Sequence of chain 2.A:
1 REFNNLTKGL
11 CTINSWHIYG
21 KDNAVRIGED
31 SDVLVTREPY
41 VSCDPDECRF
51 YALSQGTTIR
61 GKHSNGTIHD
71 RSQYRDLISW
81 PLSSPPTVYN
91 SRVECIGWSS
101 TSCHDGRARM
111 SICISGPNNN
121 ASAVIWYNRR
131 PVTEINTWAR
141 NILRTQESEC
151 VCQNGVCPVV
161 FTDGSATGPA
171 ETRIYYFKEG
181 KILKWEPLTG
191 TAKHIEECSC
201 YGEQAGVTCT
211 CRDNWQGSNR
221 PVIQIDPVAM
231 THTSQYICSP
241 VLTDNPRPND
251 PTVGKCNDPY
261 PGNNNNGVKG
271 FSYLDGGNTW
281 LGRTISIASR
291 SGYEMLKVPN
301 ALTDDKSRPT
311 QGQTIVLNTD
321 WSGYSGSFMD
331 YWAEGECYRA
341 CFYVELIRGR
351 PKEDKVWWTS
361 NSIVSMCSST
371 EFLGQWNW

The small molecule below binds the protein below.
Small molecule (SMILES): CC(=O)N[C@H]1[C@H](O[C@H]2[C@H](O)[C@@H](NC(C)=O)CO[C@@H]2CO)O[C@H](CO)[C@@H](O[C@@H]2O[C@H](CO)[C@@H](O)[C@H](O[C@H]3O[C@H](CO)[C@@H](O)[C@H](O)[C@@H]3O[C@H]3O[C@H](CO)[C@@H](O)[C@H](O)[C@@H]3O[C@H]3O[C@H](CO)[C@@H](O)[C@H](O)[C@@H]3O)[C@@H]2O)[C@@H]1O

Sequence of chain 2.C:
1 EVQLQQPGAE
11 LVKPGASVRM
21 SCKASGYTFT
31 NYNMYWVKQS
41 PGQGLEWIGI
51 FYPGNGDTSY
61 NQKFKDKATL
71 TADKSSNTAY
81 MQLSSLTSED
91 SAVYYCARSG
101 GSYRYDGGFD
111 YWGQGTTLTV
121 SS

Sequence of chain 4.A:
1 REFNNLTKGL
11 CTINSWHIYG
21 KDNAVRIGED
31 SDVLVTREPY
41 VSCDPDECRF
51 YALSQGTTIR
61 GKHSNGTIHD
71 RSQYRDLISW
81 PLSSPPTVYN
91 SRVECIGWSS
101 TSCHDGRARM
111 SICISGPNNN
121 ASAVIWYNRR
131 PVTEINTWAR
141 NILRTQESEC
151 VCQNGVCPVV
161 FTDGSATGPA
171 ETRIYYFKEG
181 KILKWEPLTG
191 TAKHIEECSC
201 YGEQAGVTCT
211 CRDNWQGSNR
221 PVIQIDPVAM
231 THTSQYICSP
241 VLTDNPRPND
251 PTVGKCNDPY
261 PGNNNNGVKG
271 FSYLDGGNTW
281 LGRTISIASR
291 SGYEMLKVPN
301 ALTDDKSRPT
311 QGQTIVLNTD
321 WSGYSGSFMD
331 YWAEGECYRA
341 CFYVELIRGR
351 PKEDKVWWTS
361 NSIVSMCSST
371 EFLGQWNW

Binding-site contacts:
Ligand atom O3 contacts residue ARG283 of chain 2.A at 3.6 Å (salt-bridge).
Ligand atom O6 contacts residue GLY374 of chain 2.A at 3.7 Å.
Ligand atom O5 contacts residue ASN120 of chain 4.A at 2.4 Å (h-bond).
Ligand atom O3 contacts residue ASN249 of chain 2.A at 2.8 Å (h-bond).
Ligand atom C1 contacts residue ARG104 of chain 2.C at 3.2 Å.
Ligand atom O6 contacts residue LEU373 of chain 2.A at 2.6 Å (h-bond).
Ligand atom O2 contacts residue LEU296 of chain 2.A at 3.4 Å.
Ligand atom C5 contacts residue ASN120 of chain 4.A at 3.7 Å.
Ligand atom O4 contacts residue ARG247 of chain 2.A at 3.2 Å (salt-bridge).
Ligand atom O2 contacts residue ARG104 of chain 2.C at 3.4 Å (salt-bridge).
Ligand atom O5 contacts residue ASP250 of chain 2.A at 3.6 Å (salt-bridge).
Ligand atom O5 contacts residue GLN375 of chain 2.A at 2.9 Å (h-bond).
Ligand atom O3 contacts residue ASP250 of chain 2.A at 2.9 Å (salt-bridge).
Ligand atom C3 contacts residue ASP250 of chain 2.A at 3.7 Å.
Ligand atom O3 contacts residue ARG104 of chain 2.C at 3.0 Å (salt-bridge).
Ligand atom O5 contacts residue GLY374 of chain 2.A at 3.3 Å.
Ligand atom O3 contacts residue GLN311 of chain 2.A at 3.6 Å.
Ligand atom C3 contacts residue GLY312 of chain 2.A at 3.5 Å.
Ligand atom C6 contacts residue ARG308 of chain 2.A at 3.7 Å.
Ligand atom O3 contacts residue GLY312 of chain 2.A at 3.2 Å (h-bond).
Ligand atom C6 contacts residue PRO309 of chain 2.A at 3.5 Å (hydrophobic).
Ligand atom O4 contacts residue GLY312 of chain 2.A at 3.6 Å.
Ligand atom C2 contacts residue ASN249 of chain 2.A at 3.4 Å.
Ligand atom C2 contacts residue ASN120 of chain 4.A at 2.5 Å.
Ligand atom C1 contacts residue ASN120 of chain 4.A at 1.5 Å.
Ligand atom C3 contacts residue ARG104 of chain 2.C at 3.6 Å.
Ligand atom C1 contacts residue GLY374 of chain 2.A at 3.7 Å.
Ligand atom C2 contacts residue ARG104 of chain 2.C at 3.4 Å.
Ligand atom C6 contacts residue ILE285 of chain 2.A at 3.5 Å (hydrophobic).
Ligand atom N2 contacts residue ASN120 of chain 4.A at 3.0 Å (h-bond).
Ligand atom O2 contacts residue ASN249 of chain 2.A at 2.7 Å (h-bond).
Ligand atom O2 contacts residue ASP106 of chain 2.C at 3.5 Å (salt-bridge).
Ligand atom O2 contacts residue GLY312 of chain 2.A at 3.5 Å.
Ligand atom O4 contacts residue ARG283 of chain 2.A at 3.5 Å (salt-bridge).
Ligand atom O6 contacts residue ARG308 of chain 2.A at 3.1 Å (salt-bridge).
Ligand atom O6 contacts residue ASP250 of chain 2.A at 2.9 Å (salt-bridge).
Ligand atom C3 contacts residue ASN249 of chain 2.A at 3.6 Å.
Ligand atom O5 contacts residue ARG104 of chain 2.C at 3.1 Å (salt-bridge).
Ligand atom O3 contacts residue GLU294 of chain 2.A at 3.1 Å (salt-bridge).
Ligand atom C3 contacts residue GLU294 of chain 2.A at 3.7 Å.